Sequence of chain 1.D:
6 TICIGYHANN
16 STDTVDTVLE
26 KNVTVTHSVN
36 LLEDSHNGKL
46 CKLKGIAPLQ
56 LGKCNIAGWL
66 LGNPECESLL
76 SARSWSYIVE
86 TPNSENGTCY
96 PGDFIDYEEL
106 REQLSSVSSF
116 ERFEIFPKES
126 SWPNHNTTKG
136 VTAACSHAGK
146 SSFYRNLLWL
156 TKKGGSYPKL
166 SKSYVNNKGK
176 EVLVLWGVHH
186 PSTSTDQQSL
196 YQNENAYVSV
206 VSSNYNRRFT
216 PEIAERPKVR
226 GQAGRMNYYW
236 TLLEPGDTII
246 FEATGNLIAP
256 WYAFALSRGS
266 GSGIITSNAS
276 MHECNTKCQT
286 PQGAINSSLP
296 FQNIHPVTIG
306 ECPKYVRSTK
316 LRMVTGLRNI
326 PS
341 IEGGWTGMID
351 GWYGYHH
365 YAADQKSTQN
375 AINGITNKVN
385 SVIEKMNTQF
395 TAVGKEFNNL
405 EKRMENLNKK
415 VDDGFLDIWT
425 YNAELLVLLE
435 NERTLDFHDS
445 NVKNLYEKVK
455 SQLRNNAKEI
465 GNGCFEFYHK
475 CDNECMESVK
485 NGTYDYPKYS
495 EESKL

Binding-site contacts:
Ligand atom C2 contacts residue ASN131 of chain 1.D at 2.5 Å.
Ligand atom C1 contacts residue ASN131 of chain 1.D at 1.4 Å.
Ligand atom C1 contacts residue LYS134 of chain 1.D at 4.2 Å.
Ligand atom C5 contacts residue ASN131 of chain 1.D at 3.7 Å.
Ligand atom C8 contacts residue ASN131 of chain 1.D at 3.9 Å.
Ligand atom O5 contacts residue ASN131 of chain 1.D at 2.4 Å (h-bond).
Ligand atom C7 contacts residue LYS158 of chain 1.D at 4.2 Å.
Ligand atom C7 contacts residue ASN131 of chain 1.D at 3.4 Å.
Ligand atom C5 contacts residue LYS134 of chain 1.D at 4.1 Å.
Ligand atom O5 contacts residue LYS134 of chain 1.D at 3.7 Å.
Ligand atom C3 contacts residue ASN131 of chain 1.D at 3.8 Å.
Ligand atom O7 contacts residue ASN131 of chain 1.D at 3.5 Å (h-bond).
Ligand atom C8 contacts residue LYS158 of chain 1.D at 3.6 Å.
Ligand atom C4 contacts residue ASN131 of chain 1.D at 4.3 Å.
Ligand atom N2 contacts residue ASN131 of chain 1.D at 3.0 Å (h-bond).
Ligand atom O7 contacts residue LYS158 of chain 1.D at 3.9 Å.
Ligand atom C6 contacts residue LYS134 of chain 1.D at 4.2 Å.
Ligand atom C1 contacts residue THR133 of chain 1.D at 4.4 Å.

This protein binds this small molecule.
Small molecule (SMILES): CC(=O)N[C@H]1[C@H](O[C@H]2[C@H](O)[C@@H](NC(C)=O)CO[C@@H]2CO)O[C@H](CO)[C@@H](O)[C@@H]1O